Sequence of chain 3.D:
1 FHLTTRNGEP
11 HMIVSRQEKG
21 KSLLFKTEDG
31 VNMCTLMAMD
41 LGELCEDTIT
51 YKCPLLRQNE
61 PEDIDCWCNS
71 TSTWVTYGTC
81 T

Binding-site contacts:
Ligand atom C2 contacts residue VAL31 of chain 3.D at 4.0 Å (hydrophobic).
Ligand atom C7 contacts residue SER70 of chain 3.D at 4.4 Å.
Ligand atom C8 contacts residue SER70 of chain 3.D at 3.7 Å.
Ligand atom O7 contacts residue ASN69 of chain 3.D at 3.8 Å.
Ligand atom O3 contacts residue NAG1 of chain 3.X at 2.6 Å (h-bond).
Ligand atom C1 contacts residue VAL31 of chain 3.D at 4.3 Å (hydrophobic).
Ligand atom C8 contacts residue ARG57 of chain 3.D at 4.2 Å.
Ligand atom C6 contacts residue NAG1 of chain 3.X at 4.3 Å.
Ligand atom O5 contacts residue MET33 of chain 3.D at 4.2 Å.
Ligand atom O1 contacts residue MET33 of chain 3.D at 3.9 Å.
Ligand atom C5 contacts residue VAL31 of chain 3.D at 4.2 Å (hydrophobic).
Ligand atom C6 contacts residue ASN69 of chain 3.D at 4.4 Å.
Ligand atom C3 contacts residue NAG1 of chain 3.X at 3.7 Å.
Ligand atom C4 contacts residue NAG1 of chain 3.X at 3.2 Å.
Ligand atom O4 contacts residue VAL31 of chain 3.D at 3.3 Å.
Ligand atom C5 contacts residue MET33 of chain 3.D at 3.7 Å (hydrophobic).
Ligand atom C1 contacts residue ASN69 of chain 3.D at 2.7 Å.
Ligand atom O1 contacts residue ASN69 of chain 3.D at 2.1 Å (h-bond).
Ligand atom C6 contacts residue MET33 of chain 3.D at 3.5 Å (hydrophobic).
Ligand atom O1 contacts residue VAL31 of chain 3.D at 3.4 Å (h-bond).
Ligand atom O5 contacts residue ASN69 of chain 3.D at 2.8 Å (h-bond).
Ligand atom C5 contacts residue NAG1 of chain 3.X at 4.4 Å.
Ligand atom O1 contacts residue SER70 of chain 3.D at 4.2 Å.
Ligand atom C3 contacts residue VAL31 of chain 3.D at 3.0 Å (hydrophobic).
Ligand atom C8 contacts residue ASN69 of chain 3.D at 3.4 Å.
Ligand atom C5 contacts residue ASN69 of chain 3.D at 3.7 Å.
Ligand atom C4 contacts residue VAL31 of chain 3.D at 3.8 Å (hydrophobic).
Ligand atom N2 contacts residue ASN69 of chain 3.D at 4.3 Å.
Ligand atom C7 contacts residue ASN69 of chain 3.D at 3.8 Å.
Ligand atom C6 contacts residue LEU24 of chain 3.D at 4.5 Å (hydrophobic).
Ligand atom N2 contacts residue VAL31 of chain 3.D at 4.0 Å.
Ligand atom O3 contacts residue VAL31 of chain 3.D at 3.6 Å.
Ligand atom O4 contacts residue NAG1 of chain 3.X at 3.0 Å.
Ligand atom C2 contacts residue ASN69 of chain 3.D at 4.2 Å.
Ligand atom O6 contacts residue NAG1 of chain 3.X at 3.0 Å.

A small-molecule ligand and the protein it binds are described below.
Small molecule (SMILES): CC(=O)N[C@@H]1[C@@H](O)[C@H](O)[C@@H](CO)O[C@H]1O